A small-molecule ligand and the protein it binds are described below.
Small molecule (SMILES): CO[P](=O)(O)O[C@H]1[C@@H](O)[C@H](n2ccc(=O)[nH]c2=O)O[C@@H]1COP(=O)(O)O

Sequence of chain 26.A:
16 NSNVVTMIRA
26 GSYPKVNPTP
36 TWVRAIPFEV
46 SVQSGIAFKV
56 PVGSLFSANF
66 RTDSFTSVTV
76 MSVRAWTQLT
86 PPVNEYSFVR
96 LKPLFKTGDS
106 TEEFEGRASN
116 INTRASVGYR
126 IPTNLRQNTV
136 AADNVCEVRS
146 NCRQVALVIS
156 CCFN

Sequence of chain 21.A:
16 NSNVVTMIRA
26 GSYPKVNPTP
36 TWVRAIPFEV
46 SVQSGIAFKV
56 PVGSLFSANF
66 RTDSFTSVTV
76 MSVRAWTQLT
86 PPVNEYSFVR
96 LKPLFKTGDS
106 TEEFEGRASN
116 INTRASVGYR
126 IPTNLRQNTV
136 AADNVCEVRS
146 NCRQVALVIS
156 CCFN

Binding-site contacts:
Ligand atom C6 contacts residue ARG125 of chain 26.A at 3.5 Å.
Ligand atom O2 contacts residue ASN16 of chain 21.A at 2.5 Å (h-bond).
Ligand atom C5' contacts residue ARG125 of chain 26.A at 4.1 Å.
Ligand atom OP1 contacts residue ARG131 of chain 26.A at 3.4 Å (salt-bridge).
Ligand atom O3' contacts residue ARG125 of chain 26.A at 4.0 Å.
Ligand atom OP2 contacts residue ILE23 of chain 21.A at 4.5 Å.
Ligand atom N3 contacts residue SER17 of chain 21.A at 4.3 Å.
Ligand atom C5' contacts residue ARG131 of chain 26.A at 3.2 Å.
Ligand atom N1 contacts residue ARG125 of chain 26.A at 3.7 Å.
Ligand atom C5' contacts residue SER77 of chain 26.A at 4.4 Å.
Ligand atom P contacts residue ILE23 of chain 21.A at 4.4 Å.
Ligand atom O5' contacts residue ARG125 of chain 26.A at 3.0 Å (salt-bridge).
Ligand atom OP3 contacts residue ARG125 of chain 26.A at 2.8 Å.
Ligand atom P contacts residue ARG125 of chain 26.A at 3.7 Å.
Ligand atom C4 contacts residue ARG125 of chain 26.A at 3.5 Å.
Ligand atom N3 contacts residue ARG125 of chain 26.A at 3.6 Å (salt-bridge).
Ligand atom C3' contacts residue ARG125 of chain 26.A at 3.3 Å.
Ligand atom C4' contacts residue ARG125 of chain 26.A at 4.4 Å.
Ligand atom C5' contacts residue MET76 of chain 26.A at 4.3 Å (hydrophobic).
Ligand atom C1' contacts residue ARG125 of chain 26.A at 4.2 Å.
Ligand atom O4 contacts residue SER17 of chain 21.A at 3.2 Å.
Ligand atom C4 contacts residue ASN16 of chain 21.A at 4.1 Å.
Ligand atom O4 contacts residue ARG125 of chain 26.A at 3.8 Å.
Ligand atom OP1 contacts residue ILE23 of chain 21.A at 3.9 Å.
Ligand atom C5 contacts residue ARG125 of chain 26.A at 3.5 Å.
Ligand atom OP2 contacts residue SER77 of chain 26.A at 4.1 Å.
Ligand atom OP2 contacts residue ARG131 of chain 26.A at 3.7 Å.
Ligand atom C5 contacts residue THR21 of chain 21.A at 4.3 Å.
Ligand atom O2 contacts residue ARG125 of chain 26.A at 3.9 Å.
Ligand atom C2 contacts residue ARG125 of chain 26.A at 3.8 Å.
Ligand atom P contacts residue ARG131 of chain 26.A at 3.5 Å.
Ligand atom N3 contacts residue ASN16 of chain 21.A at 2.9 Å (h-bond).
Ligand atom C4 contacts residue SER17 of chain 21.A at 4.1 Å.
Ligand atom OP1 contacts residue ARG125 of chain 26.A at 2.9 Å (salt-bridge).
Ligand atom O4 contacts residue THR21 of chain 21.A at 3.9 Å.
Ligand atom N1 contacts residue ASN16 of chain 21.A at 4.4 Å.
Ligand atom C2' contacts residue ARG125 of chain 26.A at 3.6 Å.
Ligand atom C2 contacts residue ASN16 of chain 21.A at 3.0 Å.
Ligand atom O5' contacts residue ARG131 of chain 26.A at 2.6 Å (salt-bridge).
Ligand atom OP3 contacts residue ILE23 of chain 21.A at 4.2 Å.